Sequence of chain 1.A:
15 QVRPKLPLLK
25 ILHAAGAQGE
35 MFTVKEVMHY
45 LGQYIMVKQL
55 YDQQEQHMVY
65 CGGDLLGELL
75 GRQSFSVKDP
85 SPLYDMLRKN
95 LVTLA

A protein and the small-molecule ligand that binds it are described below.
Small molecule (SMILES): COc1cccc2c(C(=O)N[C@H]3CCN(c4ccc(C)cc4)C3)c[nH]c12

Binding-site contacts:
Ligand atom C4 contacts residue GLY46 of chain 1.A at 3.8 Å.
Ligand atom N7 contacts residue GLN60 of chain 1.A at 2.8 Å (h-bond).
Ligand atom C22 contacts residue MET42 of chain 1.A at 4.0 Å (hydrophobic).
Ligand atom C22 contacts residue LEU91 of chain 1.A at 3.8 Å (hydrophobic).
Ligand atom C18 contacts residue LEU45 of chain 1.A at 3.9 Å (hydrophobic).
Ligand atom C18 contacts residue MET42 of chain 1.A at 3.8 Å (hydrophobic).
Ligand atom C12 contacts residue ILE49 of chain 1.A at 3.6 Å (hydrophobic).
Ligand atom C4 contacts residue ILE49 of chain 1.A at 3.5 Å (hydrophobic).
Ligand atom C26 contacts residue TYR88 of chain 1.A at 3.9 Å (hydrophobic).
Ligand atom O10 contacts residue TYR55 of chain 1.A at 3.4 Å.
Ligand atom O10 contacts residue GLN60 of chain 1.A at 3.8 Å.
Ligand atom O14 contacts residue PHE79 of chain 1.A at 3.4 Å.
Ligand atom N7 contacts residue TYR55 of chain 1.A at 4.0 Å.
Ligand atom C1 contacts residue GLY46 of chain 1.A at 3.5 Å.
Ligand atom O14 contacts residue VAL81 of chain 1.A at 3.3 Å.
Ligand atom C20 contacts residue LEU87 of chain 1.A at 3.5 Å (hydrophobic).
Ligand atom C24 contacts residue PRO84 of chain 1.A at 3.7 Å (hydrophobic).
Ligand atom C8 contacts residue VAL81 of chain 1.A at 3.9 Å (hydrophobic).
Ligand atom C25 contacts residue PRO84 of chain 1.A at 3.8 Å (hydrophobic).
Ligand atom C6 contacts residue GLN60 of chain 1.A at 3.9 Å.
Ligand atom C19 contacts residue GLY46 of chain 1.A at 3.5 Å.
Ligand atom C11 contacts residue TYR55 of chain 1.A at 3.5 Å (hydrophobic).
Ligand atom O14 contacts residue ILE49 of chain 1.A at 3.7 Å.
Ligand atom C5 contacts residue ILE49 of chain 1.A at 3.6 Å (hydrophobic).
Ligand atom C9 contacts residue VAL63 of chain 1.A at 3.8 Å (hydrophobic).
Ligand atom C6 contacts residue ILE49 of chain 1.A at 4.0 Å (hydrophobic).
Ligand atom N13 contacts residue ILE49 of chain 1.A at 3.7 Å.
Ligand atom C15 contacts residue ILE49 of chain 1.A at 3.8 Å (hydrophobic).
Ligand atom C12 contacts residue VAL81 of chain 1.A at 3.7 Å (hydrophobic).
Ligand atom C11 contacts residue GLN60 of chain 1.A at 3.9 Å.
Ligand atom C25 contacts residue LEU87 of chain 1.A at 3.7 Å (hydrophobic).
Ligand atom C8 contacts residue GLN60 of chain 1.A at 3.5 Å.
Ligand atom C8 contacts residue VAL63 of chain 1.A at 3.5 Å (hydrophobic).
Ligand atom C16 contacts residue LEU87 of chain 1.A at 3.6 Å (hydrophobic).
Ligand atom C1 contacts residue MET50 of chain 1.A at 3.9 Å (hydrophobic).
Ligand atom C15 contacts residue LEU87 of chain 1.A at 3.8 Å (hydrophobic).
Ligand atom N17 contacts residue LEU87 of chain 1.A at 3.6 Å.
Ligand atom O14 contacts residue VAL63 of chain 1.A at 3.6 Å.
Ligand atom C3 contacts residue TYR55 of chain 1.A at 3.8 Å (hydrophobic).
Ligand atom C1 contacts residue ILE49 of chain 1.A at 3.8 Å (hydrophobic).